Sequence of chain 2.B:
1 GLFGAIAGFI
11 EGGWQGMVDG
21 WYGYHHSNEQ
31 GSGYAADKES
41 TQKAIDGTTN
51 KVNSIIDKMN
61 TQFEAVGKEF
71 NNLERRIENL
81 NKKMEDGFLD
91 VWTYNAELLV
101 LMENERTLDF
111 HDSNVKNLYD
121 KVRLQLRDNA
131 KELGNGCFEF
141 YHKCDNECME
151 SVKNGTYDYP

Binding-site contacts:
Ligand atom O3 contacts residue GLU147 of chain 2.B at 3.7 Å.
Ligand atom C6 contacts residue THR156 of chain 2.B at 4.5 Å.
Ligand atom C7 contacts residue GLU150 of chain 2.B at 3.6 Å.
Ligand atom O5 contacts residue ASN154 of chain 2.B at 2.4 Å (h-bond).
Ligand atom C7 contacts residue ASN154 of chain 2.B at 3.9 Å.
Ligand atom O3 contacts residue SER151 of chain 2.B at 4.0 Å.
Ligand atom O7 contacts residue GLU150 of chain 2.B at 3.7 Å.
Ligand atom N2 contacts residue GLU150 of chain 2.B at 3.3 Å.
Ligand atom C4 contacts residue ASN154 of chain 2.B at 4.2 Å.
Ligand atom N2 contacts residue ASN154 of chain 2.B at 2.9 Å (h-bond).
Ligand atom O5 contacts residue THR156 of chain 2.B at 4.1 Å.
Ligand atom C5 contacts residue ASN154 of chain 2.B at 3.7 Å.
Ligand atom C2 contacts residue GLU150 of chain 2.B at 4.2 Å.
Ligand atom C3 contacts residue ASN154 of chain 2.B at 3.8 Å.
Ligand atom C8 contacts residue ASN154 of chain 2.B at 4.1 Å.
Ligand atom O6 contacts residue ASN154 of chain 2.B at 4.5 Å.
Ligand atom N2 contacts residue SER151 of chain 2.B at 4.4 Å.
Ligand atom C1 contacts residue ASN154 of chain 2.B at 1.4 Å.
Ligand atom C2 contacts residue ASN154 of chain 2.B at 2.5 Å.

A protein and the small-molecule ligand that binds it are described below.
Small molecule (SMILES): CC(=O)N[C@H]1[C@H](O[C@H]2[C@H](O)[C@@H](NC(C)=O)CO[C@@H]2CO)O[C@H](CO)[C@@H](O)[C@@H]1O